This protein binds this small molecule.
Small molecule (SMILES): CC(=O)N[C@H]1[C@H](O[C@H]2[C@H](O)[C@@H](NC(C)=O)CO[C@@H]2CO)O[C@H](CO)[C@@H](O)[C@@H]1O

Binding-site contacts:
Ligand atom O7 contacts residue ASN135 of chain 1.A at 3.4 Å (h-bond).
Ligand atom O6 contacts residue HIS174 of chain 1.A at 3.9 Å.
Ligand atom C5 contacts residue ASN135 of chain 1.A at 3.5 Å.
Ligand atom C7 contacts residue ASN135 of chain 1.A at 3.4 Å.
Ligand atom C4 contacts residue ASN135 of chain 1.A at 4.0 Å.
Ligand atom C5 contacts residue HIS174 of chain 1.A at 3.5 Å.
Ligand atom C7 contacts residue LEU134 of chain 1.A at 4.2 Å (hydrophobic).
Ligand atom C8 contacts residue ASN135 of chain 1.A at 3.8 Å.
Ligand atom C6 contacts residue HIS174 of chain 1.A at 3.6 Å.
Ligand atom C1 contacts residue HIS174 of chain 1.A at 3.5 Å.
Ligand atom N2 contacts residue ASN135 of chain 1.A at 2.9 Å (h-bond).
Ligand atom C1 contacts residue ASN135 of chain 1.A at 1.4 Å.
Ligand atom C8 contacts residue PRO133 of chain 1.A at 3.3 Å (hydrophobic).
Ligand atom O5 contacts residue HIS174 of chain 1.A at 3.0 Å.
Ligand atom C2 contacts residue ASN135 of chain 1.A at 2.3 Å.
Ligand atom O5 contacts residue ASN135 of chain 1.A at 2.2 Å (h-bond).
Ligand atom C3 contacts residue ASN135 of chain 1.A at 3.7 Å.
Ligand atom C8 contacts residue LEU134 of chain 1.A at 3.6 Å (hydrophobic).

Sequence of chain 1.A:
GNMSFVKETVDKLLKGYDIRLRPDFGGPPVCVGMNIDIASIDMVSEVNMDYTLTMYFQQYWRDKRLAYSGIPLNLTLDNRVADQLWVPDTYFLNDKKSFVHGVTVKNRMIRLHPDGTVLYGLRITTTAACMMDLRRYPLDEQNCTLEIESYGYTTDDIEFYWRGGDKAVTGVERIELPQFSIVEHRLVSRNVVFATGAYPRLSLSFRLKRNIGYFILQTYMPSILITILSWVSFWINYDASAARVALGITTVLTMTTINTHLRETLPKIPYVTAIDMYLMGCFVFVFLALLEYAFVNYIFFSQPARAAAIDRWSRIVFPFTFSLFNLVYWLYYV